Sequence of chain 1.F:
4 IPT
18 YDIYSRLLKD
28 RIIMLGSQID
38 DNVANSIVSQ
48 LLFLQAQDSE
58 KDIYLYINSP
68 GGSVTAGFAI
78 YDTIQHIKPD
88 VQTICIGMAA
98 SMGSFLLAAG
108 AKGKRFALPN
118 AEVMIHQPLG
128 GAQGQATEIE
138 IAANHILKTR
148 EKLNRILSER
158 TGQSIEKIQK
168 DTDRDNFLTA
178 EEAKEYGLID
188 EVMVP

Binding-site contacts:
Ligand atom CAV contacts residue LEU49 of chain 1.F at 3.7 Å (hydrophobic).
Ligand atom CBK contacts residue TYR61 of chain 1.E at 3.5 Å (hydrophobic).
Ligand atom CAA contacts residue ASP27 of chain 1.E at 3.4 Å.
Ligand atom CAB contacts residue ARG23 of chain 1.E at 3.5 Å.
Ligand atom CAW contacts residue LEU49 of chain 1.F at 3.8 Å (hydrophobic).
Ligand atom CBM contacts residue TYR61 of chain 1.E at 3.7 Å (hydrophobic).
Ligand atom OBA contacts residue TYR61 of chain 1.E at 3.0 Å (h-bond).
Ligand atom CBI contacts residue ILE29 of chain 1.E at 3.9 Å (hydrophobic).
Ligand atom N contacts residue TYR61 of chain 1.E at 3.9 Å.
Ligand atom CBI contacts residue TYR61 of chain 1.E at 3.9 Å (hydrophobic).
Ligand atom CAU contacts residue ILE93 of chain 1.E at 3.6 Å (hydrophobic).
Ligand atom CAS contacts residue HIS83 of chain 1.F at 3.9 Å.
Ligand atom CAR contacts residue HIS83 of chain 1.F at 3.6 Å.
Ligand atom CAE contacts residue LEU49 of chain 1.F at 3.8 Å (hydrophobic).
Ligand atom CAF contacts residue ASP27 of chain 1.E at 3.8 Å.
Ligand atom NBH contacts residue TYR61 of chain 1.E at 3.7 Å.
Ligand atom CBM contacts residue ILE29 of chain 1.E at 3.9 Å (hydrophobic).
Ligand atom CAD contacts residue PHE50 of chain 1.F at 3.9 Å (hydrophobic).
Ligand atom CAV contacts residue VAL45 of chain 1.F at 3.9 Å (hydrophobic).
Ligand atom CAT contacts residue ILE93 of chain 1.E at 3.5 Å (hydrophobic).
Ligand atom CAG contacts residue ALA53 of chain 1.F at 3.5 Å (hydrophobic).
Ligand atom CAC contacts residue LEU24 of chain 1.E at 3.7 Å (hydrophobic).
Ligand atom CAD contacts residue LEU24 of chain 1.E at 3.6 Å (hydrophobic).
Ligand atom OBD contacts residue LEU49 of chain 1.F at 3.5 Å.
Ligand atom CAX contacts residue ILE29 of chain 1.E at 3.9 Å (hydrophobic).
Ligand atom CAF contacts residue ALA53 of chain 1.F at 3.5 Å (hydrophobic).
Ligand atom CAA contacts residue ALA53 of chain 1.F at 3.3 Å (hydrophobic).
Ligand atom O contacts residue MET190 of chain 1.E at 3.8 Å.
Ligand atom CAG contacts residue ASP27 of chain 1.E at 3.8 Å.
Ligand atom CAW contacts residue ILE29 of chain 1.E at 3.9 Å (hydrophobic).
Ligand atom NBN contacts residue ILE29 of chain 1.E at 3.6 Å.
Ligand atom CAW contacts residue TYR63 of chain 1.E at 3.9 Å (hydrophobic).
Ligand atom CAB contacts residue ASP27 of chain 1.E at 3.9 Å.
Ligand atom CBE contacts residue ILE29 of chain 1.E at 3.8 Å (hydrophobic).
Ligand atom C contacts residue TYR61 of chain 1.E at 3.8 Å (hydrophobic).
Ligand atom CAE contacts residue ILE29 of chain 1.E at 3.7 Å (hydrophobic).
Ligand atom CAC contacts residue PHE50 of chain 1.F at 3.9 Å (hydrophobic).
Ligand atom CBL contacts residue TYR61 of chain 1.E at 3.6 Å (hydrophobic).
Ligand atom CAV contacts residue ILE93 of chain 1.E at 3.9 Å (hydrophobic).
Ligand atom CAZ contacts residue ILE91 of chain 1.E at 3.5 Å (hydrophobic).

Sequence of chain 1.E:
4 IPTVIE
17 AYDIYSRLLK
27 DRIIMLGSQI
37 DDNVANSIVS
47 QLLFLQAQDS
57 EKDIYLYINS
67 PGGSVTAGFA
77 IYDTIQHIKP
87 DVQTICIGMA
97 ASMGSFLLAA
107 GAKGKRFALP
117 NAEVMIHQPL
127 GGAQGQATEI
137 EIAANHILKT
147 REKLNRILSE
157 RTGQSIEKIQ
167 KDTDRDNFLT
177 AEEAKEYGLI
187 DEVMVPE

This small molecule binds to this protein.
Small molecule (SMILES): O=C1[C@H](Cc2ccc(O)cc2)N2C(=O)CCN(C(=O)NCc3ccccc3)[C@H]2CN1Cc1cccc2ccccc12